Sequence of chain 3.A:
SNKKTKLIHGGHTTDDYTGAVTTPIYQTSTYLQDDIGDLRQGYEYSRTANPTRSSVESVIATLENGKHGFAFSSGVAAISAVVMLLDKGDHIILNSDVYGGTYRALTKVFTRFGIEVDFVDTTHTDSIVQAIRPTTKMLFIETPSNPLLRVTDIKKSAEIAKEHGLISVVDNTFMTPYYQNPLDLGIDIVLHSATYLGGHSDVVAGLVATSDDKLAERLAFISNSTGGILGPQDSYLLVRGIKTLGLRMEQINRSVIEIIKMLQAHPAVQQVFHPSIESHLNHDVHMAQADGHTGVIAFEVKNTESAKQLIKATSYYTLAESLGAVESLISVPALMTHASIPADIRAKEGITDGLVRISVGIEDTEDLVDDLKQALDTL

The protein below binds the small molecule below.
Small molecule (SMILES): O=C(O)CNC(=O)Cn1ccc2ccc(Br)cc21

Binding-site contacts:
Ligand atom BR contacts residue TYR178 of chain 3.A at 3.5 Å.
Ligand atom BR contacts residue LEU7 of chain 3.A at 3.7 Å.
Ligand atom BR contacts residue LEU63 of chain 3.A at 3.7 Å.
Ligand atom BR contacts residue PRO177 of chain 3.A at 3.5 Å.